Sequence of chain 3.A:
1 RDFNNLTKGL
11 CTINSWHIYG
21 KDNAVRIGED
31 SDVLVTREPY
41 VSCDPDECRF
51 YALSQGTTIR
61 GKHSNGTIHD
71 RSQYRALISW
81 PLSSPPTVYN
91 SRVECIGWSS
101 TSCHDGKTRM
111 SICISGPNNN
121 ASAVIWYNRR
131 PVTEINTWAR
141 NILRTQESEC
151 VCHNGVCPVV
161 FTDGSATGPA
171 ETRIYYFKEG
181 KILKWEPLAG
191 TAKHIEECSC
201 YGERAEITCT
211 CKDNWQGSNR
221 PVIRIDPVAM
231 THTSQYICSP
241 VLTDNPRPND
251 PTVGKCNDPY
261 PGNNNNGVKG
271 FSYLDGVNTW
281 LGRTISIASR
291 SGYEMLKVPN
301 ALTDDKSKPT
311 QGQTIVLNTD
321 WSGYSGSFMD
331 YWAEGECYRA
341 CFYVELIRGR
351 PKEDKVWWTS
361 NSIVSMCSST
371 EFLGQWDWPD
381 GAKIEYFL

Binding-site contacts:
Ligand atom C4 contacts residue ASN5 of chain 3.A at 4.2 Å.
Ligand atom C1 contacts residue PHE3 of chain 3.A at 3.7 Å (hydrophobic).
Ligand atom C5 contacts residue ASN5 of chain 3.A at 3.7 Å.
Ligand atom C6 contacts residue ASP2 of chain 3.A at 3.4 Å.
Ligand atom C7 contacts residue ASP2 of chain 3.A at 3.8 Å.
Ligand atom O3 contacts residue ASP2 of chain 3.A at 2.8 Å (salt-bridge).
Ligand atom C3 contacts residue ASN5 of chain 3.A at 3.8 Å.
Ligand atom C1 contacts residue ASN5 of chain 3.A at 1.5 Å.
Ligand atom C7 contacts residue ASN5 of chain 3.A at 3.7 Å.
Ligand atom N2 contacts residue ASP2 of chain 3.A at 3.7 Å.
Ligand atom N2 contacts residue PHE3 of chain 3.A at 2.7 Å (h-bond).
Ligand atom C6 contacts residue ASN154 of chain 3.A at 4.4 Å.
Ligand atom C1 contacts residue ASN154 of chain 3.A at 4.0 Å.
Ligand atom C4 contacts residue ASN154 of chain 3.A at 4.5 Å.
Ligand atom C3 contacts residue PHE3 of chain 3.A at 4.3 Å (hydrophobic).
Ligand atom O6 contacts residue ASN154 of chain 3.A at 3.4 Å (h-bond).
Ligand atom O7 contacts residue ASN5 of chain 3.A at 4.1 Å.
Ligand atom O6 contacts residue ASP2 of chain 3.A at 2.7 Å (salt-bridge).
Ligand atom C2 contacts residue ASN5 of chain 3.A at 2.5 Å.
Ligand atom C3 contacts residue ASP2 of chain 3.A at 3.9 Å.
Ligand atom C2 contacts residue PHE3 of chain 3.A at 3.7 Å (hydrophobic).
Ligand atom C8 contacts residue ASN154 of chain 3.A at 4.1 Å.
Ligand atom C8 contacts residue PHE3 of chain 3.A at 3.3 Å (hydrophobic).
Ligand atom C8 contacts residue ASP2 of chain 3.A at 3.6 Å.
Ligand atom O5 contacts residue ASN5 of chain 3.A at 2.3 Å (h-bond).
Ligand atom O5 contacts residue ASN154 of chain 3.A at 3.8 Å.
Ligand atom C5 contacts residue ASN154 of chain 3.A at 3.5 Å.
Ligand atom N2 contacts residue ASN5 of chain 3.A at 3.0 Å (h-bond).
Ligand atom C7 contacts residue PHE3 of chain 3.A at 3.4 Å (hydrophobic).
Ligand atom O5 contacts residue ASP2 of chain 3.A at 3.8 Å.
Ligand atom C5 contacts residue ASP2 of chain 3.A at 4.3 Å.

The protein below binds the small molecule below.
Small molecule (SMILES): CC(=O)N[C@H]1[C@H](O[C@H]2[C@H](O)[C@@H](NC(C)=O)CO[C@@H]2CO)O[C@H](CO)[C@@H](O)[C@@H]1O